Sequence of chain 1.B:
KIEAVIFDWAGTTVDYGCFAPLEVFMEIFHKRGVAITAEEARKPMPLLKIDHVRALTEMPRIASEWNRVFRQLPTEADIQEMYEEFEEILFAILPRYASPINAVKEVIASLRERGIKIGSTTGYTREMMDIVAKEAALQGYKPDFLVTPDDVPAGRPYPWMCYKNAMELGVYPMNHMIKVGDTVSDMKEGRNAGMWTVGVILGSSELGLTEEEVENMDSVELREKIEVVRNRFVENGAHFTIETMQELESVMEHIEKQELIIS

Binding-site contacts:
Ligand atom O1 contacts residue THR126 of chain 1.B at 3.0 Å.
Ligand atom C2 contacts residue CYS22 of chain 1.B at 3.8 Å (hydrophobic).
Ligand atom S contacts residue ASP12 of chain 1.B at 4.1 Å.
Ligand atom O1 contacts residue TYR128 of chain 1.B at 3.4 Å.
Ligand atom O3 contacts residue TYR128 of chain 1.B at 4.2 Å.
Ligand atom C1 contacts residue TYR128 of chain 1.B at 3.7 Å (hydrophobic).
Ligand atom O2 contacts residue ARG160 of chain 1.B at 4.2 Å.
Ligand atom S contacts residue ALA14 of chain 1.B at 3.9 Å.
Ligand atom O3 contacts residue THR126 of chain 1.B at 2.9 Å.
Ligand atom O2 contacts residue ALA14 of chain 1.B at 3.6 Å (h-bond).
Ligand atom O2 contacts residue MG1 of chain 1.I at 2.5 Å.
Ligand atom S contacts residue THR126 of chain 1.B at 3.3 Å.
Ligand atom O3 contacts residue GLY127 of chain 1.B at 2.6 Å (h-bond).
Ligand atom O1 contacts residue MG1 of chain 1.I at 4.3 Å.
Ligand atom O1 contacts residue ALA14 of chain 1.B at 3.1 Å (h-bond).
Ligand atom O1 contacts residue TRP13 of chain 1.B at 3.7 Å.
Ligand atom S contacts residue MG1 of chain 1.I at 3.5 Å.
Ligand atom C1 contacts residue MG1 of chain 1.I at 4.5 Å.
Ligand atom S contacts residue GLY127 of chain 1.B at 4.0 Å.
Ligand atom O3 contacts residue ARG160 of chain 1.B at 4.3 Å.
Ligand atom C1 contacts residue ALA14 of chain 1.B at 4.0 Å (hydrophobic).
Ligand atom C1 contacts residue CYS22 of chain 1.B at 3.8 Å (hydrophobic).
Ligand atom C1 contacts residue LEU52 of chain 1.B at 3.8 Å (hydrophobic).
Ligand atom C1 contacts residue PRO25 of chain 1.B at 4.1 Å (hydrophobic).
Ligand atom O3 contacts residue ASP12 of chain 1.B at 4.4 Å.
Ligand atom C2 contacts residue ALA14 of chain 1.B at 3.6 Å (hydrophobic).
Ligand atom O2 contacts residue ASP12 of chain 1.B at 2.8 Å (salt-bridge).
Ligand atom O2 contacts residue TRP13 of chain 1.B at 4.2 Å.
Ligand atom C2 contacts residue MG1 of chain 1.I at 3.3 Å.
Ligand atom S contacts residue TYR128 of chain 1.B at 4.4 Å.
Ligand atom O2 contacts residue THR126 of chain 1.B at 4.0 Å.

This protein binds this small molecule.
Small molecule (SMILES): CCS(=O)(=O)O